This protein binds this small molecule.
Small molecule (SMILES): CC(=O)N[C@@H]1[C@@H](O)[C@H](O)[C@@H](CO)O[C@H]1O

Binding-site contacts:
Ligand atom C3 contacts residue ASN603 of chain 1.B at 3.9 Å.
Ligand atom O6 contacts residue ASN603 of chain 1.B at 3.4 Å (h-bond).
Ligand atom C5 contacts residue ASN603 of chain 1.B at 3.5 Å.
Ligand atom O5 contacts residue ASN603 of chain 1.B at 2.4 Å (h-bond).
Ligand atom C2 contacts residue ASN603 of chain 1.B at 2.6 Å.
Ligand atom C6 contacts residue ASN603 of chain 1.B at 4.0 Å.
Ligand atom N2 contacts residue ASN603 of chain 1.B at 2.9 Å (h-bond).
Ligand atom C1 contacts residue ASN603 of chain 1.B at 1.5 Å.
Ligand atom C7 contacts residue ASN603 of chain 1.B at 3.9 Å.
Ligand atom O7 contacts residue ASN603 of chain 1.B at 4.3 Å.
Ligand atom C4 contacts residue ASN603 of chain 1.B at 4.3 Å.

Sequence of chain 1.B:
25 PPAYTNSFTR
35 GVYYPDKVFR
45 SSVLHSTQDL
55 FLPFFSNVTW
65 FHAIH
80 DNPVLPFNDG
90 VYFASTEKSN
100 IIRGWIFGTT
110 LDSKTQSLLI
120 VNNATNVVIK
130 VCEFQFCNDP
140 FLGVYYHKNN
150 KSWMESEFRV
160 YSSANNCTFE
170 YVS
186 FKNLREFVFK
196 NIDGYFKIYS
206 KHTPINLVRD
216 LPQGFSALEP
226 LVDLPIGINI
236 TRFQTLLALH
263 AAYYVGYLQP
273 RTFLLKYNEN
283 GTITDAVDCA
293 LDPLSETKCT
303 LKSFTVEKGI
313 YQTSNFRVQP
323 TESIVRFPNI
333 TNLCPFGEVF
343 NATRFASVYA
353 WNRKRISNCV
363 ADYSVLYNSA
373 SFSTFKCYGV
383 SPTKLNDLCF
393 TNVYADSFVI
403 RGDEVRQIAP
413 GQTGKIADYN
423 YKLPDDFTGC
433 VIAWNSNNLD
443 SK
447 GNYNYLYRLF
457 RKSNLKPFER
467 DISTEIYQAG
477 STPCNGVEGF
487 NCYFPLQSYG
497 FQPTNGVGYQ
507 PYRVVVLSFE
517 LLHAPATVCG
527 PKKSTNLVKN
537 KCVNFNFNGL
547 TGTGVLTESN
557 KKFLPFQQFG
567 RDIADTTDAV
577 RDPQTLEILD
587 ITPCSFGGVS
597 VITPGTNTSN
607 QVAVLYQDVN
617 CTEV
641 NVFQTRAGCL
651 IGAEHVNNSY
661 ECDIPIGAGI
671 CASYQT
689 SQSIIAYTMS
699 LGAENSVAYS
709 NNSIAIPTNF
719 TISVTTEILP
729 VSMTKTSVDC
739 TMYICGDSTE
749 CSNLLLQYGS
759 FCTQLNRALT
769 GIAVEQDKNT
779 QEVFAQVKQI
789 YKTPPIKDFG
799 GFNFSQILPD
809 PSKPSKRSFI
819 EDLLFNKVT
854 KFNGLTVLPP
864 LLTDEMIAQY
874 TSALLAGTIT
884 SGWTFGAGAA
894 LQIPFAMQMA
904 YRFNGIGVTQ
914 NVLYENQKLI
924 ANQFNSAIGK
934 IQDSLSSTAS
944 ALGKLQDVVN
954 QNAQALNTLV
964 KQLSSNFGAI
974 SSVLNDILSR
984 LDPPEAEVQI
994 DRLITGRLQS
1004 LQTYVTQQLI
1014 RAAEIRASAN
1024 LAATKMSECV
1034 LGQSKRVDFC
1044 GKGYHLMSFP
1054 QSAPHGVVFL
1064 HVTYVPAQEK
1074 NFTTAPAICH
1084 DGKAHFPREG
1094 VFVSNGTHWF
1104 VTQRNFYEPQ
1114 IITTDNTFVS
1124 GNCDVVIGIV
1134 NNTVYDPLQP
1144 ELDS